This small molecule binds to this protein.
Small molecule (SMILES): CC(=O)N[C@@H]1[C@@H](O)[C@H](O)[C@@H](CO)O[C@H]1O

Binding-site contacts:
Ligand atom N2 contacts residue GLN100 of chain 1.C at 3.3 Å (h-bond).
Ligand atom O5 contacts residue GLU340 of chain 1.D at 3.4 Å (salt-bridge).
Ligand atom N2 contacts residue ASN343 of chain 1.D at 3.0 Å (h-bond).
Ligand atom O5 contacts residue GLY339 of chain 1.D at 4.4 Å.
Ligand atom O5 contacts residue ASN343 of chain 1.D at 2.3 Å (h-bond).
Ligand atom C7 contacts residue GLN100 of chain 1.C at 2.5 Å.
Ligand atom C1 contacts residue ASN343 of chain 1.D at 1.4 Å.
Ligand atom C3 contacts residue ASN343 of chain 1.D at 3.8 Å.
Ligand atom C5 contacts residue ASN343 of chain 1.D at 3.6 Å.
Ligand atom O3 contacts residue TYR111 of chain 1.C at 4.0 Å.
Ligand atom C6 contacts residue GLU340 of chain 1.D at 4.0 Å.
Ligand atom N2 contacts residue PHE109 of chain 1.C at 4.1 Å.
Ligand atom C7 contacts residue PHE109 of chain 1.C at 3.3 Å (hydrophobic).
Ligand atom O7 contacts residue PHE109 of chain 1.C at 3.3 Å.
Ligand atom C4 contacts residue ASN343 of chain 1.D at 4.1 Å.
Ligand atom C7 contacts residue TYR111 of chain 1.C at 3.4 Å (hydrophobic).
Ligand atom O7 contacts residue TYR111 of chain 1.C at 3.0 Å (h-bond).
Ligand atom C8 contacts residue TYR111 of chain 1.C at 3.4 Å (hydrophobic).
Ligand atom C2 contacts residue ASN343 of chain 1.D at 2.4 Å.
Ligand atom O7 contacts residue GLN100 of chain 1.C at 3.2 Å (h-bond).
Ligand atom C8 contacts residue GLN100 of chain 1.C at 1.3 Å.
Ligand atom C7 contacts residue ASN343 of chain 1.D at 4.2 Å.
Ligand atom C8 contacts residue PHE109 of chain 1.C at 3.1 Å (hydrophobic).
Ligand atom C1 contacts residue GLU340 of chain 1.D at 3.7 Å.
Ligand atom C5 contacts residue GLU340 of chain 1.D at 3.7 Å.
Ligand atom O6 contacts residue GLY339 of chain 1.D at 4.3 Å.

Sequence of chain 1.D:
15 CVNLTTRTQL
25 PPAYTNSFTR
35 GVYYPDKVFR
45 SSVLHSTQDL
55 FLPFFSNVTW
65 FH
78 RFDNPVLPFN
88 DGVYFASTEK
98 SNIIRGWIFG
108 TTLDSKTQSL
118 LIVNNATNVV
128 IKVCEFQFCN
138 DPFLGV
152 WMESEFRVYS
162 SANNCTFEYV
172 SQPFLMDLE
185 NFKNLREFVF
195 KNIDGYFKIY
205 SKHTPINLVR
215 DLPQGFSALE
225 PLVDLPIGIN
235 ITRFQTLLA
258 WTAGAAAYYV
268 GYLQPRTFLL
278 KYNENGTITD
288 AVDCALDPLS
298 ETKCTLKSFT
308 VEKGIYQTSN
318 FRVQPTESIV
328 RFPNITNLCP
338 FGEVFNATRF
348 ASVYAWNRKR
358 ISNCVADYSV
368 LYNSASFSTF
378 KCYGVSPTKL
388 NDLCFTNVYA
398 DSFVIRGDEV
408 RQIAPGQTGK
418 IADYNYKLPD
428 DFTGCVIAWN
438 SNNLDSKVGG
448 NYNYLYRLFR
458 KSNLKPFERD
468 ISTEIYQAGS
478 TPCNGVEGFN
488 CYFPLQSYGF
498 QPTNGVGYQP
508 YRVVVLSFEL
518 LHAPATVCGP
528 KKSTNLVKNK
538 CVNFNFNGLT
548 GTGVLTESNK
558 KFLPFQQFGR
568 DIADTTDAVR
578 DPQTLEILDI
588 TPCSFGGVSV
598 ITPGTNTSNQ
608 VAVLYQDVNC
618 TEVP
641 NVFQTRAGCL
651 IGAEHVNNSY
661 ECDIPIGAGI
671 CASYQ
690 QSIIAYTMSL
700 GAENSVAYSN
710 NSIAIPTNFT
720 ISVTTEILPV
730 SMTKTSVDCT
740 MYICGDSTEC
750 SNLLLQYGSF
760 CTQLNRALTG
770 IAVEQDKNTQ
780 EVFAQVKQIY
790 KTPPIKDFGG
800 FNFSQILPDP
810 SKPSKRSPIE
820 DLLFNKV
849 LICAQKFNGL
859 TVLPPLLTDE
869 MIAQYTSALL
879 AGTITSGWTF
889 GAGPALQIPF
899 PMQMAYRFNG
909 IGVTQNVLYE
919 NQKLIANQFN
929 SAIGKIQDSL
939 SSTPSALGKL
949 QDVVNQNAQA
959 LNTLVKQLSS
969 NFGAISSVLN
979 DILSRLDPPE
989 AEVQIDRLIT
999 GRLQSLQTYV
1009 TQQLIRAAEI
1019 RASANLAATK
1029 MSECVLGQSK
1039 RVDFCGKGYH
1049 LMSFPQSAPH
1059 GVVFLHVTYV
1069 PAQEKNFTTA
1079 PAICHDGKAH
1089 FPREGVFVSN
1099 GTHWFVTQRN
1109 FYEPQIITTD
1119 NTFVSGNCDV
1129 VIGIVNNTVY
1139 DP

Sequence of chain 1.C:
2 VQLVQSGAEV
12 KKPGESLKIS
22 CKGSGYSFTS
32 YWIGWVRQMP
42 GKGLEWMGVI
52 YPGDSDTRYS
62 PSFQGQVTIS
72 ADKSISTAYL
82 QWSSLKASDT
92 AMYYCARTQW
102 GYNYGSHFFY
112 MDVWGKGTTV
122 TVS